Sequence of chain 1.A:
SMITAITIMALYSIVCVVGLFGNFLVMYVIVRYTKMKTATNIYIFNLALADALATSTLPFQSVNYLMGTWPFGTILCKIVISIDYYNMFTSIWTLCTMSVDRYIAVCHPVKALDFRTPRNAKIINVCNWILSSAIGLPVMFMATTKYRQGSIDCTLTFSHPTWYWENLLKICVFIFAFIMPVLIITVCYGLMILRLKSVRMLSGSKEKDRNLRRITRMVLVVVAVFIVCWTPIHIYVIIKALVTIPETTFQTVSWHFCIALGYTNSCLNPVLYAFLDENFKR

Binding-site contacts:
Ligand atom CD2 contacts residue ILE373 of chain 1.A at 4.0 Å (hydrophobic).
Ligand atom N contacts residue ILE399 of chain 1.A at 3.5 Å.
Ligand atom CG contacts residue MET228 of chain 1.A at 3.6 Å (hydrophobic).
Ligand atom CE2 contacts residue ILE221 of chain 1.A at 3.5 Å (hydrophobic).
Ligand atom CE2 contacts residue VAL377 of chain 1.A at 3.6 Å (hydrophobic).
Ligand atom CD1 contacts residue ILE221 of chain 1.A at 3.5 Å (hydrophobic).
Ligand atom CE1 contacts residue TRP210 of chain 1.A at 3.9 Å (hydrophobic).
Ligand atom CE1 contacts residue ILE221 of chain 1.A at 3.6 Å (hydrophobic).
Ligand atom C contacts residue ILE399 of chain 1.A at 3.7 Å (hydrophobic).
Ligand atom CA contacts residue ILE399 of chain 1.A at 4.0 Å (hydrophobic).
Ligand atom CD1 contacts residue MET228 of chain 1.A at 4.1 Å (hydrophobic).
Ligand atom CB contacts residue CYS294 of chain 1.A at 3.2 Å (hydrophobic).
Ligand atom CZ contacts residue VAL220 of chain 1.A at 3.7 Å (hydrophobic).
Ligand atom CE1 contacts residue TYR225 of chain 1.A at 3.8 Å (hydrophobic).
Ligand atom OH contacts residue VAL313 of chain 1.A at 3.9 Å.
Ligand atom C contacts residue TRP395 of chain 1.A at 3.6 Å (hydrophobic).
Ligand atom CA contacts residue CYS294 of chain 1.A at 3.8 Å (hydrophobic).
Ligand atom O contacts residue TRP395 of chain 1.A at 4.0 Å.
Ligand atom CE1 contacts residue GLN201 of chain 1.A at 3.8 Å.
Ligand atom CE2 contacts residue GLN201 of chain 1.A at 4.0 Å.
Ligand atom O contacts residue TRP395 of chain 1.A at 3.0 Å.
Ligand atom CZ contacts residue GLN201 of chain 1.A at 3.5 Å.
Ligand atom O contacts residue THR295 of chain 1.A at 3.6 Å.
Ligand atom OH contacts residue VAL377 of chain 1.A at 3.5 Å.
Ligand atom O contacts residue ILE399 of chain 1.A at 4.1 Å.
Ligand atom CD2 contacts residue ILE221 of chain 1.A at 3.4 Å (hydrophobic).
Ligand atom N contacts residue TYR403 of chain 1.A at 3.6 Å.
Ligand atom O contacts residue ILE399 of chain 1.A at 3.8 Å.
Ligand atom CE1 contacts residue VAL313 of chain 1.A at 3.8 Å (hydrophobic).
Ligand atom O contacts residue ILE373 of chain 1.A at 3.5 Å.
Ligand atom CB contacts residue TRP395 of chain 1.A at 3.7 Å (hydrophobic).
Ligand atom CB contacts residue VAL377 of chain 1.A at 4.0 Å (hydrophobic).
Ligand atom CA contacts residue TRP395 of chain 1.A at 3.7 Å (hydrophobic).
Ligand atom CB contacts residue MET228 of chain 1.A at 3.4 Å (hydrophobic).
Ligand atom C contacts residue THR295 of chain 1.A at 3.9 Å.
Ligand atom CZ contacts residue VAL313 of chain 1.A at 3.9 Å (hydrophobic).
Ligand atom CG contacts residue ILE221 of chain 1.A at 3.4 Å (hydrophobic).
Ligand atom O contacts residue CYS294 of chain 1.A at 4.1 Å.
Ligand atom CZ contacts residue ILE221 of chain 1.A at 3.6 Å (hydrophobic).
Ligand atom CE2 contacts residue ASP224 of chain 1.A at 3.5 Å.

This protein binds this small molecule.
Small molecule (SMILES): C[C@@H](NC(=O)[C@@H](N)Cc1ccc(O)cc1)C(=O)NCC(=O)N(C)[C@@H](Cc1ccccc1)C(=O)NCCO